This small molecule binds to this protein.
Small molecule (SMILES): NC(=O)O[C@@H]1Cc2ccccc2[C@@H]1C1=CN[C@@](Cc2ccccc2)(C[C@H](O)[C@H](Cc2ccccc2)NC(=O)OC2CCOC2)C1=O

Sequence of chain 1.A:
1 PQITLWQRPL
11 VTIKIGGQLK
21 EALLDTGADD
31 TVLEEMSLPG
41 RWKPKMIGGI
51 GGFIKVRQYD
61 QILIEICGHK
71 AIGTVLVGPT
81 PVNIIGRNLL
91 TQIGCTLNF

Binding-site contacts:
Ligand atom C20 contacts residue GLY48 of chain 1.A at 3.2 Å.
Ligand atom O18 contacts residue ILE50 of chain 1.A at 3.5 Å (h-bond).
Ligand atom C10 contacts residue ILE84 of chain 1.B at 3.4 Å (hydrophobic).
Ligand atom C36 contacts residue ASP25 of chain 1.A at 3.6 Å.
Ligand atom C25 contacts residue ASP30 of chain 1.A at 3.7 Å.
Ligand atom N1 contacts residue ARG8 of chain 1.B at 3.5 Å (salt-bridge).
Ligand atom O2 contacts residue ARG8 of chain 1.B at 3.6 Å (salt-bridge).
Ligand atom C42 contacts residue VAL82 of chain 1.A at 3.8 Å (hydrophobic).
Ligand atom O2 contacts residue GLY27 of chain 1.A at 3.1 Å (h-bond).
Ligand atom C25 contacts residue VAL32 of chain 1.A at 3.2 Å (hydrophobic).
Ligand atom C06 contacts residue ASP25 of chain 1.A at 3.2 Å.
Ligand atom C15 contacts residue PRO81 of chain 1.B at 3.6 Å (hydrophobic).
Ligand atom C47 contacts residue ASP30 of chain 1.B at 3.5 Å.
Ligand atom O46 contacts residue ASP30 of chain 1.B at 3.2 Å (salt-bridge).
Ligand atom N29 contacts residue GLY27 of chain 1.A at 3.6 Å.
Ligand atom C10 contacts residue ASP25 of chain 1.B at 3.6 Å.
Ligand atom C39 contacts residue GLY49 of chain 1.B at 3.7 Å.
Ligand atom C26 contacts residue ALA28 of chain 1.A at 3.6 Å (hydrophobic).
Ligand atom N29 contacts residue ASP25 of chain 1.B at 3.1 Å (salt-bridge).
Ligand atom O07 contacts residue ASP25 of chain 1.A at 2.6 Å (salt-bridge).
Ligand atom C41 contacts residue VAL82 of chain 1.A at 3.6 Å (hydrophobic).
Ligand atom C13 contacts residue VAL82 of chain 1.B at 3.7 Å (hydrophobic).
Ligand atom C42 contacts residue GLY27 of chain 1.B at 3.6 Å.
Ligand atom NP4 contacts residue GLY27 of chain 1.B at 3.3 Å (h-bond).
Ligand atom C42 contacts residue LEU23 of chain 1.A at 3.7 Å (hydrophobic).
Ligand atom C22 contacts residue GLY48 of chain 1.A at 3.3 Å.
Ligand atom O46 contacts residue ASP29 of chain 1.B at 3.6 Å (salt-bridge).
Ligand atom C16 contacts residue GLY49 of chain 1.A at 3.6 Å.
Ligand atom O2 contacts residue ASP29 of chain 1.A at 3.1 Å.
Ligand atom C09 contacts residue ASP25 of chain 1.B at 3.6 Å.
Ligand atom C30 contacts residue GLY27 of chain 1.A at 3.4 Å.
Ligand atom O03 contacts residue ILE50 of chain 1.A at 3.7 Å.
Ligand atom C30 contacts residue ALA28 of chain 1.A at 3.7 Å (hydrophobic).
Ligand atom O03 contacts residue GLY49 of chain 1.B at 3.6 Å.
Ligand atom O18 contacts residue GLY49 of chain 1.A at 3.2 Å.
Ligand atom C27 contacts residue ALA28 of chain 1.A at 3.5 Å (hydrophobic).
Ligand atom O07 contacts residue GLY27 of chain 1.B at 3.6 Å.
Ligand atom O07 contacts residue ASP25 of chain 1.B at 2.6 Å (salt-bridge).
Ligand atom C26 contacts residue VAL32 of chain 1.A at 3.1 Å (hydrophobic).
Ligand atom C47 contacts residue VAL32 of chain 1.B at 3.4 Å (hydrophobic).

Sequence of chain 1.B:
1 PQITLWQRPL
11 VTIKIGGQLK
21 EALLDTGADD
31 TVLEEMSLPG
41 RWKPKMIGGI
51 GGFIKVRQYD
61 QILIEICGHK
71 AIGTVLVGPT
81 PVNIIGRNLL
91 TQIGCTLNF